Binding-site contacts:
Ligand atom C3 contacts residue ASN167 of chain 3.C at 3.8 Å.
Ligand atom C8 contacts residue GLU205 of chain 3.C at 4.2 Å.
Ligand atom C7 contacts residue THR240 of chain 3.C at 3.5 Å.
Ligand atom O5 contacts residue THR169 of chain 3.C at 4.1 Å.
Ligand atom O7 contacts residue THR240 of chain 3.C at 3.9 Å.
Ligand atom C2 contacts residue ASN167 of chain 3.C at 2.5 Å.
Ligand atom C1 contacts residue ASN167 of chain 3.C at 1.5 Å.
Ligand atom C8 contacts residue PRO219 of chain 1.C at 4.2 Å (hydrophobic).
Ligand atom C8 contacts residue THR240 of chain 3.C at 3.3 Å.
Ligand atom C1 contacts residue THR240 of chain 3.C at 4.4 Å.
Ligand atom O5 contacts residue ASN167 of chain 3.C at 2.3 Å (h-bond).
Ligand atom C7 contacts residue ASN167 of chain 3.C at 3.3 Å.
Ligand atom C5 contacts residue ASN167 of chain 3.C at 3.6 Å.
Ligand atom C4 contacts residue ASN167 of chain 3.C at 4.2 Å.
Ligand atom N2 contacts residue THR240 of chain 3.C at 3.9 Å.
Ligand atom O7 contacts residue ASN167 of chain 3.C at 3.2 Å (h-bond).
Ligand atom N2 contacts residue ASN167 of chain 3.C at 3.0 Å (h-bond).

Sequence of chain 3.C:
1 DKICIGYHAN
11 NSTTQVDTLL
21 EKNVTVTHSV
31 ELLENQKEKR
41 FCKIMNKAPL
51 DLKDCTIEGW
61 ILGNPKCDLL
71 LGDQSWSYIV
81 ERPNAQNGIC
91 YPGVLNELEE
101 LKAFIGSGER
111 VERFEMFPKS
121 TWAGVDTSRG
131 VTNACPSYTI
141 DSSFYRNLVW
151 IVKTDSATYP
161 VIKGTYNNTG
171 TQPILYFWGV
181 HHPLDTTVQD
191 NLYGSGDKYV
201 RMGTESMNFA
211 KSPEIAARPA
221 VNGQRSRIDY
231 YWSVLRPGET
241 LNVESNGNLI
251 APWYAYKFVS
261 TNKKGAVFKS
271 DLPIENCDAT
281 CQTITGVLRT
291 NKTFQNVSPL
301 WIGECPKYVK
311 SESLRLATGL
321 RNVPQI

This protein binds this small molecule.
Small molecule (SMILES): CC(=O)N[C@@H]1[C@@H](O)[C@H](O)[C@@H](CO)O[C@H]1O

Sequence of chain 1.C:
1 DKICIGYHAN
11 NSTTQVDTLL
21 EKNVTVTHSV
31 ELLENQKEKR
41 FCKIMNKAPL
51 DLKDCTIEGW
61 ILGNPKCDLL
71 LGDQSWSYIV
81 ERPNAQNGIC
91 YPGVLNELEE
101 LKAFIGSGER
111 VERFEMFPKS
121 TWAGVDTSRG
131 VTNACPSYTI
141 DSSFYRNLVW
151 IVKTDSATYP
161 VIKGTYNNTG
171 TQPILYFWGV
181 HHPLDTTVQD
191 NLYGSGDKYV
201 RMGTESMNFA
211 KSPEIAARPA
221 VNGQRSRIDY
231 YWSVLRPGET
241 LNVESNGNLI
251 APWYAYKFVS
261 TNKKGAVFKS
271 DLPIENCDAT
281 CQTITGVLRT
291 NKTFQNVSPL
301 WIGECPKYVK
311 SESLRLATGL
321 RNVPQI